Sequence of chain 3.A:
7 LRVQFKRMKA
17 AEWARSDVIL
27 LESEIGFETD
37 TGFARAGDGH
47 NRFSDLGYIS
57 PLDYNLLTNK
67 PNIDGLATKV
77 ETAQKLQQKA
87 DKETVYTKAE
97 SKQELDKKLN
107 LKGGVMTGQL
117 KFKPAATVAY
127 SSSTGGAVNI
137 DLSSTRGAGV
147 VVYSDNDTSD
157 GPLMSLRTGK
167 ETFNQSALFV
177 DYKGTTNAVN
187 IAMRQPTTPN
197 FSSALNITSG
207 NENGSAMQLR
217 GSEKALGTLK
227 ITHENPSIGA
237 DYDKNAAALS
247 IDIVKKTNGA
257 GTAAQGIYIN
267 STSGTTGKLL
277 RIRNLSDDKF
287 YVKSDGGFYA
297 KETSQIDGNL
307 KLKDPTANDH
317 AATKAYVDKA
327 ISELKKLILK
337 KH

Sequence of chain 2.A:
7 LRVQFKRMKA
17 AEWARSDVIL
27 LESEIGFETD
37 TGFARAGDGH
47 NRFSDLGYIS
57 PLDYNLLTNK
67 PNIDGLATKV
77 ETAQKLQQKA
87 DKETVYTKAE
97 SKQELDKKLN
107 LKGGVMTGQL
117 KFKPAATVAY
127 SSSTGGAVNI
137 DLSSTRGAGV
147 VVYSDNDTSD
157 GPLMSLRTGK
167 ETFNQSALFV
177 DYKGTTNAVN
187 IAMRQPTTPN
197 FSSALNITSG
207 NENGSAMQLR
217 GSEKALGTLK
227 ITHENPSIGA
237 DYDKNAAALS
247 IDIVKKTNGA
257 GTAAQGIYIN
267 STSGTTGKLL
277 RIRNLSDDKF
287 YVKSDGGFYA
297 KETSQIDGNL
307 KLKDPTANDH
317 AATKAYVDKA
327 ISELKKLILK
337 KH

A protein and the small-molecule ligand that binds it are described below.
Small molecule (SMILES): OC[C@H]1O[C@@H](O[C@H]2[C@H](O)[C@@H](O)[C@@H](O)O[C@@H]2CO)[C@H](O)[C@@H](O)[C@H]1O

Sequence of chain 1.A:
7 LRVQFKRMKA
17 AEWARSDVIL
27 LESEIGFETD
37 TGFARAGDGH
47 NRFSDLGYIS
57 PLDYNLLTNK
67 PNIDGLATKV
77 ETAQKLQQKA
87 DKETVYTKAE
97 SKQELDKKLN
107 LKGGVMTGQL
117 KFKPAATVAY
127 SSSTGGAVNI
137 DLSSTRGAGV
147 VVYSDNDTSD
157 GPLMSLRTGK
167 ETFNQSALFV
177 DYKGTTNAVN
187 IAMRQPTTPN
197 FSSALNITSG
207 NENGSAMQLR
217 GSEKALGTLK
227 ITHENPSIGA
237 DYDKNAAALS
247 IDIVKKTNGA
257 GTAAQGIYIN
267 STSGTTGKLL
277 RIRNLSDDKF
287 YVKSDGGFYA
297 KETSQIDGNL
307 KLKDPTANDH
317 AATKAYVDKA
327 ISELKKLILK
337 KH

Binding-site contacts:
Ligand atom O2 contacts residue LYS166 of chain 1.A at 3.3 Å (salt-bridge).
Ligand atom O6 contacts residue ASP151 of chain 3.A at 3.0 Å (salt-bridge).
Ligand atom O4 contacts residue LYS166 of chain 1.A at 3.7 Å.
Ligand atom C3 contacts residue GLY165 of chain 1.A at 3.5 Å.
Ligand atom C1 contacts residue ASP151 of chain 3.A at 4.0 Å.
Ligand atom O3 contacts residue ASP151 of chain 3.A at 3.5 Å (salt-bridge).
Ligand atom C6 contacts residue ASP151 of chain 3.A at 3.5 Å.
Ligand atom O2 contacts residue GLY165 of chain 1.A at 2.5 Å (h-bond).
Ligand atom C3 contacts residue ASP151 of chain 3.A at 3.6 Å.
Ligand atom O5 contacts residue ASP151 of chain 3.A at 3.8 Å.
Ligand atom O3 contacts residue LYS166 of chain 1.A at 2.9 Å (salt-bridge).
Ligand atom O6 contacts residue SER129 of chain 2.A at 4.1 Å.
Ligand atom C5 contacts residue ASP151 of chain 3.A at 3.4 Å.
Ligand atom C2 contacts residue LYS179 of chain 2.A at 4.3 Å.
Ligand atom C4 contacts residue LYS166 of chain 1.A at 4.0 Å.
Ligand atom O2 contacts residue LYS179 of chain 2.A at 3.5 Å (salt-bridge).
Ligand atom C1 contacts residue LYS166 of chain 1.A at 3.8 Å.
Ligand atom O6 contacts residue ARG163 of chain 1.A at 4.2 Å.
Ligand atom O3 contacts residue GLY165 of chain 1.A at 2.8 Å (h-bond).
Ligand atom O6 contacts residue TYR149 of chain 3.A at 4.3 Å.
Ligand atom O1 contacts residue ARG163 of chain 1.A at 4.0 Å.
Ligand atom C3 contacts residue LYS166 of chain 1.A at 4.0 Å.
Ligand atom C2 contacts residue LYS166 of chain 1.A at 4.1 Å.
Ligand atom C2 contacts residue GLY165 of chain 1.A at 3.3 Å.